Sequence of chain 1.B:
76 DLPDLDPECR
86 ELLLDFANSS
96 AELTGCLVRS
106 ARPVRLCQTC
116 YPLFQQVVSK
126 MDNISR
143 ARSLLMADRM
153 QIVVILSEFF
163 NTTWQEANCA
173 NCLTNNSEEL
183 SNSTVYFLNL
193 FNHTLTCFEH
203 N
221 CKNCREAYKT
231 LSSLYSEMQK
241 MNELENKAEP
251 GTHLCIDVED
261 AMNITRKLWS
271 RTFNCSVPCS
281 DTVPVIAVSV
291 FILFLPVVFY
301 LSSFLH

A small-molecule ligand and the protein it binds are described below.
Small molecule (SMILES): CC(=O)N[C@@H]1[C@@H](O)[C@H](O)[C@@H](CO)O[C@H]1O

Binding-site contacts:
Ligand atom C5 contacts residue ASN194 of chain 1.B at 3.6 Å.
Ligand atom C8 contacts residue ASN194 of chain 1.B at 3.4 Å.
Ligand atom C2 contacts residue ASN194 of chain 1.B at 2.6 Å.
Ligand atom N2 contacts residue ASN194 of chain 1.B at 2.6 Å (h-bond).
Ligand atom C8 contacts residue THR198 of chain 1.B at 4.4 Å.
Ligand atom O6 contacts residue ASN194 of chain 1.B at 4.4 Å.
Ligand atom C7 contacts residue ASN194 of chain 1.B at 3.1 Å.
Ligand atom C3 contacts residue ASN194 of chain 1.B at 3.9 Å.
Ligand atom O7 contacts residue ASN194 of chain 1.B at 4.0 Å.
Ligand atom C1 contacts residue ASN194 of chain 1.B at 1.4 Å.
Ligand atom C4 contacts residue ASN194 of chain 1.B at 4.2 Å.
Ligand atom O5 contacts residue ASN194 of chain 1.B at 2.3 Å (h-bond).